Sequence of chain 1.C:
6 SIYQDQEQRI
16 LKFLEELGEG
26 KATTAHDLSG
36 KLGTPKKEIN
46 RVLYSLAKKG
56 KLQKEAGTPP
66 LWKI

Binding-site contacts:
Ligand atom O5' contacts residue THR63 of chain 1.C at 3.3 Å.
Ligand atom N1 contacts residue DT6 of chain 2.F at 2.9 Å (h-bond).
Ligand atom O5' contacts residue PRO64 of chain 1.C at 3.5 Å.
Ligand atom OP1 contacts residue ARG46 of chain 1.C at 3.0 Å (salt-bridge).
Ligand atom N2 contacts residue DC2 of chain 2.F at 2.6 Å (h-bond).
Ligand atom N4 contacts residue DT6 of chain 2.F at 3.5 Å.
Ligand atom N3 contacts residue DA3 of chain 2.F at 2.9 Å (h-bond).
Ligand atom O3' contacts residue PRO65 of chain 1.C at 3.4 Å.
Ligand atom OP1 contacts residue LYS41 of chain 1.C at 2.8 Å (salt-bridge).
Ligand atom O6 contacts residue DC4 of chain 2.F at 3.0 Å (h-bond).
Ligand atom C4 contacts residue DC4 of chain 2.F at 3.2 Å.
Ligand atom N2 contacts residue DC4 of chain 2.F at 2.9 Å (h-bond).
Ligand atom N1 contacts residue DC2 of chain 2.F at 2.7 Å (h-bond).
Ligand atom C2 contacts residue DC2 of chain 2.F at 3.5 Å.
Ligand atom C4 contacts residue DG7 of chain 2.F at 3.5 Å.
Ligand atom O5' contacts residue ASN45 of chain 1.C at 3.3 Å.
Ligand atom O6 contacts residue DC2 of chain 2.F at 2.6 Å (h-bond).
Ligand atom N6 contacts residue DT6 of chain 2.F at 2.9 Å (h-bond).
Ligand atom N4 contacts residue DG7 of chain 2.F at 2.6 Å (h-bond).
Ligand atom N3 contacts residue DC4 of chain 2.F at 3.5 Å (h-bond).
Ligand atom O2 contacts residue DG5 of chain 2.F at 2.9 Å (h-bond).
Ligand atom O3' contacts residue ARG46 of chain 1.C at 3.4 Å.
Ligand atom N3 contacts residue DG5 of chain 2.F at 3.0 Å (h-bond).
Ligand atom N4 contacts residue DC4 of chain 2.F at 3.3 Å.
Ligand atom C8 contacts residue TYR49 of chain 1.C at 3.5 Å (hydrophobic).
Ligand atom C2 contacts residue DG7 of chain 2.F at 3.4 Å.
Ligand atom OP2 contacts residue LYS42 of chain 1.C at 3.1 Å.
Ligand atom OP1 contacts residue THR63 of chain 1.C at 3.4 Å.
Ligand atom OP1 contacts residue TYR49 of chain 1.C at 2.5 Å (h-bond).
Ligand atom O2 contacts residue DG7 of chain 2.F at 2.6 Å (h-bond).
Ligand atom N1 contacts residue DC4 of chain 2.F at 3.0 Å (h-bond).
Ligand atom N3 contacts residue DG7 of chain 2.F at 2.7 Å (h-bond).
Ligand atom C6 contacts residue DC2 of chain 2.F at 3.5 Å.
Ligand atom O4' contacts residue ASN45 of chain 1.C at 3.5 Å.
Ligand atom OP1 contacts residue ASN45 of chain 1.C at 2.9 Å (h-bond).
Ligand atom C5 contacts residue DC4 of chain 2.F at 3.3 Å.
Ligand atom O4 contacts residue DA3 of chain 2.F at 2.9 Å (h-bond).
Ligand atom C4 contacts residue DT6 of chain 2.F at 3.5 Å.
Ligand atom N4 contacts residue DG5 of chain 2.F at 3.0 Å (h-bond).
Ligand atom C5 contacts residue DC2 of chain 2.F at 3.5 Å.

A protein and the small-molecule ligand that binds it are described below.
Small molecule (SMILES): Cc1cn([C@H]2C[C@H](O[P](=O)(O)OC[C@H]3O[C@@H](n4cnc5c(=O)nc(N)[nH]c54)C[C@@H]3O)[C@@H](CO[P](=O)(O)O[C@H]3C[C@H](n4cnc5c(=O)nc(N)[nH]c54)O[C@@H]3CO[P](=O)(O)O[C@H]3C[C@H](n4ccc(N)nc4=O)O[C@@H]3CO[P](=O)(O)O[C@H]3C[C@H](n4cnc5c(N)ncnc54)O[C@@H]3CO[P](=O)(O)O[C@H]3C[C@H](n4ccc(N)nc4=O)O[C@@H]3COP(=O)=O)O2)c(=O)[nH]c1=O